Binding-site contacts:
Ligand atom C8 contacts residue SER361 of chain 1.A at 3.9 Å.
Ligand atom C8 contacts residue ALA360 of chain 1.A at 3.6 Å (hydrophobic).
Ligand atom O5 contacts residue ASN263 of chain 1.A at 2.4 Å (h-bond).
Ligand atom N2 contacts residue ASN263 of chain 1.A at 3.0 Å (h-bond).
Ligand atom O5 contacts residue THR265 of chain 1.A at 4.0 Å.
Ligand atom C2 contacts residue ASN263 of chain 1.A at 2.5 Å.
Ligand atom C5 contacts residue ASN263 of chain 1.A at 3.7 Å.
Ligand atom C1 contacts residue THR265 of chain 1.A at 3.8 Å.
Ligand atom C1 contacts residue ASN263 of chain 1.A at 1.6 Å.
Ligand atom O7 contacts residue ASN263 of chain 1.A at 3.7 Å.
Ligand atom C4 contacts residue ASN263 of chain 1.A at 4.2 Å.
Ligand atom C3 contacts residue ASN263 of chain 1.A at 3.9 Å.
Ligand atom O7 contacts residue ALA360 of chain 1.A at 3.6 Å.
Ligand atom C7 contacts residue ASN263 of chain 1.A at 3.5 Å.
Ligand atom C1 contacts residue ASP266 of chain 1.A at 4.4 Å.
Ligand atom O6 contacts residue ASP266 of chain 1.A at 4.2 Å.
Ligand atom C7 contacts residue ALA360 of chain 1.A at 3.8 Å (hydrophobic).
Ligand atom O5 contacts residue ASP266 of chain 1.A at 3.6 Å.
Ligand atom C6 contacts residue ASP266 of chain 1.A at 4.3 Å.
Ligand atom C6 contacts residue THR265 of chain 1.A at 4.1 Å.
Ligand atom C5 contacts residue THR265 of chain 1.A at 4.0 Å.

A protein and the small-molecule ligand that binds it are described below.
Small molecule (SMILES): CC(=O)N[C@H]1[C@H](O[C@H]2[C@H](O[C@@H]3O[C@@H](C)[C@@H](O)[C@@H](O)[C@@H]3O)[C@@H](NC(C)=O)CO[C@@H]2CO)O[C@H](CO)[C@@H](O[C@@H]2O[C@H](CO)[C@@H](O)[C@H](O)[C@@H]2O[C@@H]2OC[C@@H](O)[C@H](O)[C@H]2O)[C@@H]1O

Sequence of chain 1.A:
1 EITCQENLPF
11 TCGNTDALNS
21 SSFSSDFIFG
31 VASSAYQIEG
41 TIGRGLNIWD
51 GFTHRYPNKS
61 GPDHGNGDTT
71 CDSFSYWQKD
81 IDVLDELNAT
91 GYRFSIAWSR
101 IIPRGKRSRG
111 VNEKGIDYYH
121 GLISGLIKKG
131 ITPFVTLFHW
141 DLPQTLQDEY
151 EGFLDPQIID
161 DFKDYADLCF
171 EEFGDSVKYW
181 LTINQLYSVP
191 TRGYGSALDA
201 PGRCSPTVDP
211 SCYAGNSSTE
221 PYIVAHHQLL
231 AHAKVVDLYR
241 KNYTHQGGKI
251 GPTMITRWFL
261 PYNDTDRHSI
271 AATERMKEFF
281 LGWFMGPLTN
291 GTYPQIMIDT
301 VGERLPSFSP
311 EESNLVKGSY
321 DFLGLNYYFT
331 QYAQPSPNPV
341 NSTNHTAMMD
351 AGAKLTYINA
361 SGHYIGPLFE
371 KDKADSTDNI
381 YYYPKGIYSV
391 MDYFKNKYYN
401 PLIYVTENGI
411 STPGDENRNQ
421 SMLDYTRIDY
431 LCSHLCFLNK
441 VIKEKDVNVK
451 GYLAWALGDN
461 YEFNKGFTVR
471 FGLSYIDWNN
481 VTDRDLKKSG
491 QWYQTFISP